A protein and the small-molecule ligand that binds it are described below.
Small molecule (SMILES): CC(=O)N[C@H]1[C@H](O[C@H]2[C@H](O)[C@@H](NC(C)=O)CO[C@@H]2CO[C@@H]2O[C@@H](C)[C@@H](O)[C@@H](O)[C@@H]2O)O[C@H](CO)[C@@H](O[C@@H]2O[C@H](CO)[C@@H](O)[C@H](O)[C@@H]2O)[C@@H]1O

Sequence of chain 1.E:
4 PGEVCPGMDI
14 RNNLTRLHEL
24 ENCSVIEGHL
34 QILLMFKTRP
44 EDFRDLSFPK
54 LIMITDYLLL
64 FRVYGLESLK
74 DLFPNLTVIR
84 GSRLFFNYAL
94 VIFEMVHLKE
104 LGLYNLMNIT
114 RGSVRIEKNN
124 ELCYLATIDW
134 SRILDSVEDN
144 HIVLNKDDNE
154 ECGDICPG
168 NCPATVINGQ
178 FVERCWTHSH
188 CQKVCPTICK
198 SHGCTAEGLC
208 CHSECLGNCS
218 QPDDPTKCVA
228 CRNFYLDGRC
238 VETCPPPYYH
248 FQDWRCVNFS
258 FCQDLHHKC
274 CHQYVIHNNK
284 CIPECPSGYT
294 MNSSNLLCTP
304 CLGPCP

Sequence of chain 1.C:
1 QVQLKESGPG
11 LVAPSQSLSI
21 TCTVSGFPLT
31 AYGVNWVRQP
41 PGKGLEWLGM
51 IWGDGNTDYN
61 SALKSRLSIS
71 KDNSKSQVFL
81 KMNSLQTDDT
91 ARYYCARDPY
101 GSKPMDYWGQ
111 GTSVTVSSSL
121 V

Binding-site contacts:
Ligand atom N2 contacts residue ASN255 of chain 1.E at 3.0 Å (h-bond).
Ligand atom C6 contacts residue CYS253 of chain 1.E at 4.2 Å (hydrophobic).
Ligand atom C7 contacts residue ASN255 of chain 1.E at 3.3 Å.
Ligand atom C8 contacts residue ASN56 of chain 1.C at 3.8 Å.
Ligand atom C1 contacts residue ASN255 of chain 1.E at 1.4 Å.
Ligand atom O7 contacts residue ASP54 of chain 1.C at 3.6 Å (salt-bridge).
Ligand atom O7 contacts residue ASN56 of chain 1.C at 2.7 Å (h-bond).
Ligand atom C2 contacts residue ASN255 of chain 1.E at 2.5 Å.
Ligand atom C5 contacts residue ASN255 of chain 1.E at 3.6 Å.
Ligand atom O7 contacts residue ASN255 of chain 1.E at 3.2 Å (h-bond).
Ligand atom C1 contacts residue SER257 of chain 1.E at 4.0 Å.
Ligand atom O5 contacts residue ASN255 of chain 1.E at 2.3 Å (h-bond).
Ligand atom C7 contacts residue ASN56 of chain 1.C at 3.7 Å.
Ligand atom C6 contacts residue VAL254 of chain 1.E at 4.0 Å (hydrophobic).
Ligand atom C4 contacts residue ASN255 of chain 1.E at 4.2 Å.
Ligand atom C3 contacts residue ASN255 of chain 1.E at 3.8 Å.
Ligand atom O5 contacts residue PHE258 of chain 1.E at 4.2 Å.
Ligand atom C6 contacts residue ARG252 of chain 1.E at 3.3 Å.
Ligand atom N2 contacts residue SER257 of chain 1.E at 4.4 Å.
Ligand atom C6 contacts residue PHE258 of chain 1.E at 4.2 Å (hydrophobic).